Sequence of chain 3.B:
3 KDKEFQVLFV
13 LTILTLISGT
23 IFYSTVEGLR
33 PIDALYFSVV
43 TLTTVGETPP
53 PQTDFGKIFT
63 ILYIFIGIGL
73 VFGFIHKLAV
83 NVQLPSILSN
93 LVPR

Binding-site contacts:
Ligand atom C contacts residue PHE74 of chain 1.B at 4.3 Å (hydrophobic).
Ligand atom O contacts residue HIS78 of chain 1.B at 3.8 Å.
Ligand atom N contacts residue HIS78 of chain 1.B at 4.4 Å.
Ligand atom CA contacts residue PHE74 of chain 3.B at 4.4 Å (hydrophobic).
Ligand atom O contacts residue PHE74 of chain 1.B at 3.5 Å (h-bond).

The protein below binds the small molecule below.
Small molecule (SMILES): NCC(=O)O

Sequence of chain 1.B:
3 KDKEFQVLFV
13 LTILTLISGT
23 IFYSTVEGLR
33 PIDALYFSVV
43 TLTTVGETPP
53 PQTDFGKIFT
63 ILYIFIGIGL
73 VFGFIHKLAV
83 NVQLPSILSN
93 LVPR